Sequence of chain 20.C:
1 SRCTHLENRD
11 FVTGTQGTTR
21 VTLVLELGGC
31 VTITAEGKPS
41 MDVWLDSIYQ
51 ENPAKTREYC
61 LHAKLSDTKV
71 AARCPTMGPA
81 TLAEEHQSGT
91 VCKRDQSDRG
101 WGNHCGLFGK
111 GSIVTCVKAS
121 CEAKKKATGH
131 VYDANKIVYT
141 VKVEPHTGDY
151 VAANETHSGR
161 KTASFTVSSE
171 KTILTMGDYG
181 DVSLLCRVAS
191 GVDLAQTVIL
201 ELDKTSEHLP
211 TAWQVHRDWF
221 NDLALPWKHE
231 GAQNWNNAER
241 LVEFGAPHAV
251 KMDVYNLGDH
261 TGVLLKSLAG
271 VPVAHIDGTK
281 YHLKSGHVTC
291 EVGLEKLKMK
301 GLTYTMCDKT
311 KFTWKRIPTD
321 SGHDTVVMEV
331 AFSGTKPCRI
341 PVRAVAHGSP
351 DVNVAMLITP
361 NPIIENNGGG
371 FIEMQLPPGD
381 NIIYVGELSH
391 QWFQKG

A protein and the small-molecule ligand that binds it are described below.
Small molecule (SMILES): CC(=O)N[C@@H]1[C@@H](O)[C@H](O)[C@@H](CO)O[C@H]1O

Binding-site contacts:
Ligand atom C1 contacts residue ASN154 of chain 20.C at 1.4 Å.
Ligand atom C7 contacts residue ASN154 of chain 20.C at 3.3 Å.
Ligand atom C2 contacts residue GLU155 of chain 20.C at 3.7 Å.
Ligand atom O5 contacts residue ASN154 of chain 20.C at 2.3 Å (h-bond).
Ligand atom C3 contacts residue ASN154 of chain 20.C at 3.7 Å.
Ligand atom C5 contacts residue HIS104 of chain 20.A at 3.6 Å.
Ligand atom O5 contacts residue HIS104 of chain 20.A at 3.1 Å (h-bond).
Ligand atom N2 contacts residue GLU155 of chain 20.C at 3.0 Å (salt-bridge).
Ligand atom C4 contacts residue ASN154 of chain 20.C at 4.2 Å.
Ligand atom C7 contacts residue GLU155 of chain 20.C at 3.9 Å.
Ligand atom C6 contacts residue HIS104 of chain 20.A at 4.0 Å.
Ligand atom C3 contacts residue GLU155 of chain 20.C at 3.7 Å.
Ligand atom N2 contacts residue ASN154 of chain 20.C at 2.9 Å (h-bond).
Ligand atom O7 contacts residue ASN154 of chain 20.C at 3.2 Å (h-bond).
Ligand atom O3 contacts residue GLU155 of chain 20.C at 4.3 Å.
Ligand atom C1 contacts residue GLU155 of chain 20.C at 3.9 Å.
Ligand atom C1 contacts residue HIS104 of chain 20.A at 3.4 Å.
Ligand atom C8 contacts residue ASN154 of chain 20.C at 3.6 Å.
Ligand atom C8 contacts residue GLU155 of chain 20.C at 3.8 Å.
Ligand atom C2 contacts residue ASN154 of chain 20.C at 2.4 Å.
Ligand atom C5 contacts residue ASN154 of chain 20.C at 3.6 Å.

Sequence of chain 20.A:
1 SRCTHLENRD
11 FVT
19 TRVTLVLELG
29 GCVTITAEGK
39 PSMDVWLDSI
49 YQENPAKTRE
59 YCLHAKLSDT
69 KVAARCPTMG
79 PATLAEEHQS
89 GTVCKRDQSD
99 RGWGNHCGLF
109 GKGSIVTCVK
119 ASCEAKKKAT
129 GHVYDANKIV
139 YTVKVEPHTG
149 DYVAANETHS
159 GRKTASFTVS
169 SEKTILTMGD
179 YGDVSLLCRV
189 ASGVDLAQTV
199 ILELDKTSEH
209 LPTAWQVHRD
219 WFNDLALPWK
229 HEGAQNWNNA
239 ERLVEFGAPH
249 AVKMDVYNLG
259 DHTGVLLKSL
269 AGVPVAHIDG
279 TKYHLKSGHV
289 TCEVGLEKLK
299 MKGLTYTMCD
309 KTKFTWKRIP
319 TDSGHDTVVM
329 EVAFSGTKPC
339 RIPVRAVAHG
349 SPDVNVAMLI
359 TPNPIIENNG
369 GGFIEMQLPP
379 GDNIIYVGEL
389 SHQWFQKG